Sequence of chain 54.C:
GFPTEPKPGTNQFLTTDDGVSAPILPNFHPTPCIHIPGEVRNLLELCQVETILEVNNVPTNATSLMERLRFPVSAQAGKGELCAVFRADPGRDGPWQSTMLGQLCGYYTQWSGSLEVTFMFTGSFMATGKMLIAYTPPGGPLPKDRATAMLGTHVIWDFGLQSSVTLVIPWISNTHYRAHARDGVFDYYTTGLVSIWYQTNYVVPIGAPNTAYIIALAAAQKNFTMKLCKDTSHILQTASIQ

Sequence of chain 53.C:
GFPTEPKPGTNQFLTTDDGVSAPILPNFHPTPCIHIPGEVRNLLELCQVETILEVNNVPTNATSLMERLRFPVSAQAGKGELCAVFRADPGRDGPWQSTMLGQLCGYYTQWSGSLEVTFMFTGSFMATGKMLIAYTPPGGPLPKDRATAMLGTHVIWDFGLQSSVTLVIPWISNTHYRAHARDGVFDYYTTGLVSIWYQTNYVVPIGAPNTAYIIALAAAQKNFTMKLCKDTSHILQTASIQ

The small molecule below binds the protein below.
Small molecule (SMILES): Cc1cc(CCCCCCCOc2ccc(C3=NCCO3)cc2)on1

Binding-site contacts:
Ligand atom N3A contacts residue ILE113 of chain 53.A at 3.7 Å.
Ligand atom O1B contacts residue TYR201 of chain 53.A at 3.4 Å.
Ligand atom C2B contacts residue TRP203 of chain 53.A at 4.1 Å (hydrophobic).
Ligand atom C5B contacts residue ILE111 of chain 53.A at 4.0 Å (hydrophobic).
Ligand atom C3B contacts residue TRP203 of chain 53.A at 3.2 Å (hydrophobic).
Ligand atom O1 contacts residue PHE155 of chain 53.A at 3.5 Å.
Ligand atom C4C contacts residue PHE135 of chain 53.A at 3.7 Å (hydrophobic).
Ligand atom C4 contacts residue VAL190 of chain 53.A at 3.8 Å (hydrophobic).
Ligand atom C3C contacts residue PHE135 of chain 53.A at 3.8 Å (hydrophobic).
Ligand atom C31 contacts residue ILE24 of chain 53.C at 3.6 Å (hydrophobic).
Ligand atom N3A contacts residue ASP112 of chain 53.A at 2.8 Å (salt-bridge).
Ligand atom C31 contacts residue PRO177 of chain 53.A at 3.9 Å (hydrophobic).
Ligand atom C5 contacts residue PHE155 of chain 53.A at 3.9 Å (hydrophobic).
Ligand atom C5C contacts residue PHE135 of chain 53.A at 3.5 Å (hydrophobic).
Ligand atom O1B contacts residue MET230 of chain 53.A at 4.0 Å.
Ligand atom N2 contacts residue PHE155 of chain 53.A at 3.6 Å.
Ligand atom C5B contacts residue ILE113 of chain 53.A at 3.5 Å (hydrophobic).
Ligand atom C6C contacts residue TYR201 of chain 53.A at 4.0 Å (hydrophobic).
Ligand atom N2 contacts residue PHE233 of chain 53.A at 3.8 Å.
Ligand atom C4A contacts residue THR114 of chain 53.A at 3.6 Å.
Ligand atom C2C contacts residue VAL192 of chain 53.A at 3.7 Å (hydrophobic).
Ligand atom C5A contacts residue ASN228 of chain 53.A at 4.0 Å.
Ligand atom C2B contacts residue TYR201 of chain 53.A at 3.4 Å (hydrophobic).
Ligand atom C5 contacts residue PHE233 of chain 53.A at 3.9 Å (hydrophobic).
Ligand atom C31 contacts residue VAL179 of chain 53.A at 3.5 Å (hydrophobic).
Ligand atom C3 contacts residue PHE155 of chain 53.A at 4.0 Å (hydrophobic).
Ligand atom C5C contacts residue ILE111 of chain 53.A at 3.7 Å (hydrophobic).
Ligand atom C4B contacts residue ASN228 of chain 53.A at 4.0 Å.
Ligand atom C4C contacts residue VAL192 of chain 53.A at 3.5 Å (hydrophobic).
Ligand atom C4 contacts residue ILE24 of chain 53.C at 4.0 Å (hydrophobic).
Ligand atom C6B contacts residue ILE113 of chain 53.A at 4.0 Å (hydrophobic).
Ligand atom O1A contacts residue TRP203 of chain 53.A at 3.3 Å.
Ligand atom O1A contacts residue ASN228 of chain 53.A at 3.7 Å.
Ligand atom C2A contacts residue TRP203 of chain 53.A at 3.6 Å (hydrophobic).
Ligand atom C4A contacts residue ASP112 of chain 53.A at 3.0 Å.
Ligand atom C7C contacts residue MET230 of chain 53.A at 4.1 Å (hydrophobic).
Ligand atom O1 contacts residue PHE233 of chain 53.A at 3.1 Å.
Ligand atom C5B contacts residue ASP112 of chain 53.A at 3.9 Å.
Ligand atom C4B contacts residue TRP203 of chain 53.A at 3.6 Å (hydrophobic).
Ligand atom C3B contacts residue ASN228 of chain 53.A at 4.0 Å.

Sequence of chain 53.A:
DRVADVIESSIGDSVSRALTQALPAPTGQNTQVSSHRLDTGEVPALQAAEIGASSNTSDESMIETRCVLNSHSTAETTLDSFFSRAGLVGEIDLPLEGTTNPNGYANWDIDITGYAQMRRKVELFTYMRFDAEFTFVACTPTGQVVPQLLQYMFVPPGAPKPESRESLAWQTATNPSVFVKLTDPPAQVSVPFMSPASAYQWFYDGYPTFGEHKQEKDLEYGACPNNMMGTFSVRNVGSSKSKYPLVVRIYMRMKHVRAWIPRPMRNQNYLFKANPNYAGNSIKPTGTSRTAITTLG